A protein and the small-molecule ligand that binds it are described below.
Small molecule (SMILES): COc1ccc(OCc2cccnc2)c(C=O)c1

Sequence of chain 1.A:
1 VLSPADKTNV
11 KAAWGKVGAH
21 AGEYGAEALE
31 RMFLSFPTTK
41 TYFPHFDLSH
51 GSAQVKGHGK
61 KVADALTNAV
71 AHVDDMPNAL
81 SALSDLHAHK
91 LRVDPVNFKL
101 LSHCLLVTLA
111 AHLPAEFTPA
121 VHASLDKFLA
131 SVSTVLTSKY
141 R

Binding-site contacts:
Ligand atom C15 contacts residue LEU83 of chain 1.A at 3.3 Å (hydrophobic).
Ligand atom C17 contacts residue LEU86 of chain 1.A at 4.3 Å (hydrophobic).
Ligand atom O8 contacts residue LEU86 of chain 1.A at 4.1 Å.
Ligand atom C15 contacts residue ALA82 of chain 1.A at 3.2 Å (hydrophobic).
Ligand atom C5 contacts residue LYS90 of chain 1.A at 3.8 Å.
Ligand atom C16 contacts residue LEU86 of chain 1.A at 3.8 Å (hydrophobic).
Ligand atom C2 contacts residue HEM1 of chain 1.F at 4.3 Å.
Ligand atom C13 contacts residue HEM1 of chain 1.F at 4.0 Å.
Ligand atom C7 contacts residue HEM1 of chain 1.F at 4.4 Å.
Ligand atom C16 contacts residue ALA82 of chain 1.A at 2.9 Å (hydrophobic).
Ligand atom C1 contacts residue HEM1 of chain 1.F at 3.0 Å.
Ligand atom O18 contacts residue HEM1 of chain 1.F at 2.9 Å (h-bond).
Ligand atom C5 contacts residue LEU86 of chain 1.A at 3.5 Å (hydrophobic).
Ligand atom C7 contacts residue LEU86 of chain 1.A at 4.0 Å (hydrophobic).
Ligand atom C9 contacts residue LYS90 of chain 1.A at 3.4 Å.
Ligand atom O8 contacts residue LYS90 of chain 1.A at 3.0 Å (salt-bridge).
Ligand atom C17 contacts residue ALA82 of chain 1.A at 4.2 Å (hydrophobic).
Ligand atom C6 contacts residue LYS90 of chain 1.A at 3.9 Å.
Ligand atom C2 contacts residue LEU86 of chain 1.A at 4.2 Å (hydrophobic).
Ligand atom C3 contacts residue LEU86 of chain 1.A at 4.3 Å (hydrophobic).
Ligand atom C9 contacts residue LEU91 of chain 1.A at 4.4 Å (hydrophobic).
Ligand atom O10 contacts residue HEM1 of chain 1.F at 4.2 Å.
Ligand atom C4 contacts residue LEU86 of chain 1.A at 3.9 Å (hydrophobic).
Ligand atom N14 contacts residue LEU83 of chain 1.A at 3.6 Å.
Ligand atom N14 contacts residue ALA82 of chain 1.A at 4.0 Å.
Ligand atom C16 contacts residue LEU83 of chain 1.A at 3.8 Å (hydrophobic).
Ligand atom C9 contacts residue HEM1 of chain 1.F at 3.9 Å.
Ligand atom C6 contacts residue LEU86 of chain 1.A at 3.6 Å (hydrophobic).